Binding-site contacts:
Ligand atom N14 contacts residue THR133 of chain 1.A at 3.7 Å.
Ligand atom C8 contacts residue GLU32 of chain 1.A at 3.5 Å.
Ligand atom O32 contacts residue ILE62 of chain 1.A at 3.2 Å.
Ligand atom N4 contacts residue PHE36 of chain 1.A at 3.7 Å.
Ligand atom C3 contacts residue ILE9 of chain 1.A at 3.7 Å (hydrophobic).
Ligand atom C8 contacts residue ILE33 of chain 1.A at 3.6 Å (hydrophobic).
Ligand atom C33 contacts residue ILE62 of chain 1.A at 3.8 Å (hydrophobic).
Ligand atom N14 contacts residue ALA11 of chain 1.A at 3.7 Å.
Ligand atom O32 contacts residue MES1 of chain 1.E at 3.6 Å.
Ligand atom N4 contacts residue VAL10 of chain 1.A at 3.4 Å.
Ligand atom N7 contacts residue TYR118 of chain 1.A at 3.2 Å (h-bond).
Ligand atom C9 contacts residue ILE33 of chain 1.A at 3.4 Å (hydrophobic).
Ligand atom N7 contacts residue PHE36 of chain 1.A at 3.6 Å.
Ligand atom N6 contacts residue PHE36 of chain 1.A at 3.7 Å.
Ligand atom C5 contacts residue VAL10 of chain 1.A at 3.9 Å (hydrophobic).
Ligand atom C5 contacts residue GLU32 of chain 1.A at 3.6 Å.
Ligand atom C1 contacts residue GLU32 of chain 1.A at 3.5 Å.
Ligand atom C33 contacts residue THR58 of chain 1.A at 3.6 Å.
Ligand atom N7 contacts residue NDP1 of chain 1.C at 3.7 Å.
Ligand atom N14 contacts residue GLU32 of chain 1.A at 2.9 Å (salt-bridge).
Ligand atom O20 contacts residue ILE112 of chain 1.A at 3.5 Å (h-bond).
Ligand atom N14 contacts residue ILE9 of chain 1.A at 3.6 Å.
Ligand atom C2 contacts residue PHE36 of chain 1.A at 3.5 Å (hydrophobic).
Ligand atom C3 contacts residue NDP1 of chain 1.C at 3.6 Å.
Ligand atom C26 contacts residue MES1 of chain 1.E at 3.8 Å.
Ligand atom N6 contacts residue GLU32 of chain 1.A at 2.7 Å (salt-bridge).
Ligand atom C24 contacts residue MES1 of chain 1.E at 3.8 Å.
Ligand atom O20 contacts residue NDP1 of chain 1.C at 3.6 Å.
Ligand atom O32 contacts residue THR58 of chain 1.A at 3.6 Å.
Ligand atom N14 contacts residue VAL10 of chain 1.A at 3.4 Å.
Ligand atom C23 contacts residue NDP1 of chain 1.C at 3.5 Å.
Ligand atom N7 contacts residue ILE112 of chain 1.A at 3.0 Å (h-bond).
Ligand atom C25 contacts residue THR58 of chain 1.A at 3.5 Å.
Ligand atom N4 contacts residue NDP1 of chain 1.C at 3.7 Å.
Ligand atom C1 contacts residue PHE36 of chain 1.A at 3.7 Å (hydrophobic).
Ligand atom C25 contacts residue MES1 of chain 1.E at 3.6 Å.
Ligand atom C33 contacts residue SER61 of chain 1.A at 3.8 Å.
Ligand atom N7 contacts residue ILE9 of chain 1.A at 3.0 Å (h-bond).
Ligand atom N4 contacts residue ILE9 of chain 1.A at 3.4 Å (h-bond).
Ligand atom C3 contacts residue PHE36 of chain 1.A at 3.5 Å (hydrophobic).

Sequence of chain 1.A:
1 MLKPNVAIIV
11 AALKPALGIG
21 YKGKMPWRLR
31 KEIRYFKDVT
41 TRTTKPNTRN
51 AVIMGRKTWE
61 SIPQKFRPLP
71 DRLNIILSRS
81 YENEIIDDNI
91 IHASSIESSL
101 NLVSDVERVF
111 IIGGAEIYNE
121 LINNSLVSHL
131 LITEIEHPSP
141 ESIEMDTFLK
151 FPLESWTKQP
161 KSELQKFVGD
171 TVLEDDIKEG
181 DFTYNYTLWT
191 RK

This small molecule binds to this protein.
Small molecule (SMILES): COc1ccc(Oc2cccc3nc(N)nc(N)c23)cc1